This small molecule binds to this protein.
Small molecule (SMILES): CC(=O)N[C@H]1[C@H]([C@H](O)[C@H](O)CO)O[C@@](O[C@H]2[C@@H](O)[C@@H](CO)O[C@@H](O[C@H]3[C@H](O)[C@@H](O)[C@H](O)O[C@@H]3CO)[C@@H]2O)(C(=O)O)C[C@@H]1O

Binding-site contacts:
Ligand atom C10 contacts residue TYR72 of chain 5.F at 4.1 Å (hydrophobic).
Ligand atom O1A contacts residue GLY78 of chain 5.F at 3.7 Å.
Ligand atom C3 contacts residue GLY78 of chain 5.F at 4.0 Å.
Ligand atom C6 contacts residue ASN93 of chain 5.F at 3.1 Å.
Ligand atom C4 contacts residue VAL296 of chain 5.F at 4.3 Å (hydrophobic).
Ligand atom O4 contacts residue ILE79 of chain 5.F at 3.5 Å (h-bond).
Ligand atom C6 contacts residue TYR72 of chain 5.F at 3.6 Å (hydrophobic).
Ligand atom C3 contacts residue HIS298 of chain 5.F at 4.1 Å.
Ligand atom O8 contacts residue ARG77 of chain 5.F at 3.9 Å.
Ligand atom O3 contacts residue ASN80 of chain 5.F at 4.0 Å.
Ligand atom C6 contacts residue THR94 of chain 5.F at 4.2 Å.
Ligand atom O3 contacts residue GLY78 of chain 5.F at 3.7 Å.
Ligand atom C11 contacts residue ASP85 of chain 4.F at 3.7 Å.
Ligand atom O6 contacts residue ASN93 of chain 5.F at 2.9 Å (h-bond).
Ligand atom C3 contacts residue ARG77 of chain 5.F at 3.9 Å.
Ligand atom N5 contacts residue TYR72 of chain 5.F at 3.1 Å (h-bond).
Ligand atom C5 contacts residue TYR72 of chain 5.F at 3.6 Å (hydrophobic).
Ligand atom O4 contacts residue HIS298 of chain 5.F at 3.1 Å (h-bond).
Ligand atom O1A contacts residue ARG77 of chain 5.F at 3.0 Å (salt-bridge).
Ligand atom C3 contacts residue GLY78 of chain 5.F at 4.2 Å.
Ligand atom O4 contacts residue GLY78 of chain 5.F at 3.1 Å.
Ligand atom O1A contacts residue TYR72 of chain 5.F at 3.2 Å.
Ligand atom C4 contacts residue TYR72 of chain 5.F at 3.5 Å (hydrophobic).
Ligand atom O4 contacts residue ASN80 of chain 5.F at 4.2 Å.
Ligand atom O4 contacts residue VAL296 of chain 5.F at 3.8 Å.
Ligand atom O1B contacts residue ARG77 of chain 5.F at 2.9 Å (salt-bridge).
Ligand atom O10 contacts residue ASN293 of chain 5.F at 3.5 Å (h-bond).
Ligand atom C4 contacts residue HIS298 of chain 5.F at 4.1 Å.
Ligand atom O10 contacts residue THR291 of chain 5.F at 3.7 Å.
Ligand atom C1 contacts residue ARG77 of chain 5.F at 3.5 Å.
Ligand atom O4 contacts residue TYR72 of chain 5.F at 4.3 Å.
Ligand atom C7 contacts residue TYR72 of chain 5.F at 4.2 Å (hydrophobic).
Ligand atom O4 contacts residue THR291 of chain 5.F at 3.3 Å.
Ligand atom O1B contacts residue TYR72 of chain 5.F at 4.1 Å.
Ligand atom C1 contacts residue TYR72 of chain 5.F at 3.8 Å (hydrophobic).
Ligand atom C2 contacts residue GLY78 of chain 5.F at 4.2 Å.
Ligand atom O8 contacts residue TYR72 of chain 5.F at 4.2 Å.
Ligand atom C5 contacts residue ASN93 of chain 5.F at 4.2 Å.
Ligand atom C3 contacts residue VAL296 of chain 5.F at 3.5 Å (hydrophobic).
Ligand atom C4 contacts residue GLY78 of chain 5.F at 3.4 Å.

Sequence of chain 5.F:
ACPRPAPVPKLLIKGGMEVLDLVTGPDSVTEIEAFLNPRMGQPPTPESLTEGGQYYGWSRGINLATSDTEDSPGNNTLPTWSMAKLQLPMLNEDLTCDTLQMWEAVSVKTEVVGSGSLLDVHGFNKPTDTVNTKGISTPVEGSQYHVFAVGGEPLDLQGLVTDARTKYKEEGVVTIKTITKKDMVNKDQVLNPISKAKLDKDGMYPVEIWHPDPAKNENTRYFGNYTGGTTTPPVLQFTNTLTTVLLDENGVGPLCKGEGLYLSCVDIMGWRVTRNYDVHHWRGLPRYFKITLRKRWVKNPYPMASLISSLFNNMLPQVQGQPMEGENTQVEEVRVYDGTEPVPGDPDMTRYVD

Sequence of chain 4.F:
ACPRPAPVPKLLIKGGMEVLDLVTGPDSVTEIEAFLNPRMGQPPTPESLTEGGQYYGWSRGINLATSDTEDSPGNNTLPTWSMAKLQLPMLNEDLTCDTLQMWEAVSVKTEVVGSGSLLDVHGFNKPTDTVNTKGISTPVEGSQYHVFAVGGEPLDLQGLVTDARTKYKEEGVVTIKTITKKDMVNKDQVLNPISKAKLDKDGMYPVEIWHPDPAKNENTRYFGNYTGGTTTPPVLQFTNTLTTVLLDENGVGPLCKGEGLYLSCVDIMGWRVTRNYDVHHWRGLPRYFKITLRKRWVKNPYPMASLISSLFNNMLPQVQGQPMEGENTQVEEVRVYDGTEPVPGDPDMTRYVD